This small molecule binds to this protein.
Small molecule (SMILES): C/C=C(\C)CC/C=C(\C)CCC=C(C)C

Binding-site contacts:
Ligand atom C14 contacts residue ILE1145 of chain 1.A at 4.1 Å (hydrophobic).
Ligand atom C2 contacts residue ARG330 of chain 1.B at 3.4 Å.
Ligand atom C5 contacts residue ARG330 of chain 1.B at 3.6 Å.
Ligand atom C14 contacts residue CYS1082 of chain 1.A at 3.8 Å (hydrophobic).
Ligand atom C7 contacts residue LEU1137 of chain 1.A at 3.6 Å (hydrophobic).
Ligand atom C13 contacts residue ALA1138 of chain 1.A at 4.3 Å (hydrophobic).
Ligand atom C10 contacts residue VAL1211 of chain 1.A at 2.2 Å (hydrophobic).
Ligand atom C2 contacts residue SER1218 of chain 1.A at 3.5 Å.
Ligand atom C13 contacts residue LYS1081 of chain 1.A at 4.2 Å.
Ligand atom C12 contacts residue ALA1138 of chain 1.A at 4.1 Å (hydrophobic).
Ligand atom C6 contacts residue ALA1208 of chain 1.A at 3.7 Å (hydrophobic).
Ligand atom C8 contacts residue ALA1207 of chain 1.A at 4.2 Å (hydrophobic).
Ligand atom C6 contacts residue LEU1137 of chain 1.A at 2.9 Å (hydrophobic).
Ligand atom C11 contacts residue GLU1141 of chain 1.A at 4.2 Å.
Ligand atom C2 contacts residue CYS1220 of chain 1.A at 2.8 Å (hydrophobic).
Ligand atom C6 contacts residue ALA1207 of chain 1.A at 4.0 Å (hydrophobic).
Ligand atom C15 contacts residue ILE1149 of chain 1.A at 3.5 Å (hydrophobic).
Ligand atom C10 contacts residue ALA1207 of chain 1.A at 2.8 Å (hydrophobic).
Ligand atom C1 contacts residue CYS1220 of chain 1.A at 1.4 Å (hydrophobic).
Ligand atom C2 contacts residue GLU1141 of chain 1.A at 3.9 Å.
Ligand atom C3 contacts residue CYS1220 of chain 1.A at 3.8 Å (hydrophobic).
Ligand atom C3 contacts residue ARG330 of chain 1.B at 3.8 Å.
Ligand atom C4 contacts residue CYS1220 of chain 1.A at 3.9 Å (hydrophobic).
Ligand atom C13 contacts residue ILE1149 of chain 1.A at 4.3 Å (hydrophobic).
Ligand atom C1 contacts residue SER1218 of chain 1.A at 3.2 Å.
Ligand atom C12 contacts residue GLU1141 of chain 1.A at 4.1 Å.
Ligand atom C14 contacts residue LYS1081 of chain 1.A at 2.9 Å.
Ligand atom C1 contacts residue ARG330 of chain 1.B at 4.3 Å.
Ligand atom C11 contacts residue LEU1137 of chain 1.A at 4.2 Å (hydrophobic).
Ligand atom C11 contacts residue ALA1138 of chain 1.A at 4.2 Å (hydrophobic).
Ligand atom C9 contacts residue VAL1211 of chain 1.A at 3.6 Å (hydrophobic).
Ligand atom C3 contacts residue VAL333 of chain 1.B at 4.1 Å (hydrophobic).
Ligand atom C4 contacts residue VAL333 of chain 1.B at 3.6 Å (hydrophobic).
Ligand atom C1 contacts residue GLU1141 of chain 1.A at 3.2 Å.
Ligand atom C10 contacts residue ALA1208 of chain 1.A at 4.0 Å (hydrophobic).
Ligand atom C4 contacts residue LEU1137 of chain 1.A at 3.6 Å (hydrophobic).
Ligand atom C15 contacts residue LEU1134 of chain 1.A at 3.8 Å (hydrophobic).
Ligand atom C8 contacts residue VAL1211 of chain 1.A at 3.3 Å (hydrophobic).
Ligand atom C5 contacts residue ALA1208 of chain 1.A at 3.3 Å (hydrophobic).
Ligand atom C5 contacts residue LEU1137 of chain 1.A at 3.9 Å (hydrophobic).

Sequence of chain 1.A:
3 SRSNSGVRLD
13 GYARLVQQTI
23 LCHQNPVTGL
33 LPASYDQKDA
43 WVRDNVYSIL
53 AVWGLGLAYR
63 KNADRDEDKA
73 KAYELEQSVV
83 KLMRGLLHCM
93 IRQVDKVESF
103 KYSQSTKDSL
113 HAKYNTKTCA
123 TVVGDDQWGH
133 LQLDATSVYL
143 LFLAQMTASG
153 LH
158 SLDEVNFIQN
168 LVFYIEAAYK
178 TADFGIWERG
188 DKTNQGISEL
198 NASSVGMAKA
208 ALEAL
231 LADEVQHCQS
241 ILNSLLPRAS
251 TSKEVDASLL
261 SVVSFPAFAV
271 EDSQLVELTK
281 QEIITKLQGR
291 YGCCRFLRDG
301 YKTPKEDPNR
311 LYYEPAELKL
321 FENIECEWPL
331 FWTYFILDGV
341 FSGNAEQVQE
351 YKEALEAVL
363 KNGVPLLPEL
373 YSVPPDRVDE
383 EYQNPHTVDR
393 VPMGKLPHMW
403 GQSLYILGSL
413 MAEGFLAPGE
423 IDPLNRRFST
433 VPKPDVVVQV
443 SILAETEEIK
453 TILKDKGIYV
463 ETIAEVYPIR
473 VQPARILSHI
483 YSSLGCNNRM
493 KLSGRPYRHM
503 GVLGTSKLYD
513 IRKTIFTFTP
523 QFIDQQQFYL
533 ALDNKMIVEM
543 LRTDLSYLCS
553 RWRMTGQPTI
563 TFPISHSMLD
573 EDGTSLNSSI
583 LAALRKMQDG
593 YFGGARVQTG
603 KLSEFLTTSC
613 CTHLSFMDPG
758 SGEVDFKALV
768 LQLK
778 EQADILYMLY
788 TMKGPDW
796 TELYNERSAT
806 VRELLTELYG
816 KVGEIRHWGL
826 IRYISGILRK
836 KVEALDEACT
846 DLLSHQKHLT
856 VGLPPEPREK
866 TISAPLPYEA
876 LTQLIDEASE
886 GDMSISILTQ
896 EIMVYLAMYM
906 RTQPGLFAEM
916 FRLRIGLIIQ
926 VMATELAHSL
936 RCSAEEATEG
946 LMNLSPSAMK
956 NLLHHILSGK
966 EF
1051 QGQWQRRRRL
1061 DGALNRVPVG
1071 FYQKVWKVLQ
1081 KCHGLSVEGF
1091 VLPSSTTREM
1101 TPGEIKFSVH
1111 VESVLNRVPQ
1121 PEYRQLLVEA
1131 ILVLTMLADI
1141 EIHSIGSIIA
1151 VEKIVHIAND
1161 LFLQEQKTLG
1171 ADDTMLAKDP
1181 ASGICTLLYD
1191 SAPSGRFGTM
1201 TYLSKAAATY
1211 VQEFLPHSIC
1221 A

Sequence of chain 1.B:
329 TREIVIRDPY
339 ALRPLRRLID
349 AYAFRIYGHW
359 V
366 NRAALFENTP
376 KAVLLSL